A protein and the small-molecule ligand that binds it are described below.
Small molecule (SMILES): CO[C@](c1ccc(Cl)cc1)(c1ccc2c(c1)c(-c1c(F)cccc1F)cc(=O)n2C)c1cncn1C

Sequence of chain 1.A:
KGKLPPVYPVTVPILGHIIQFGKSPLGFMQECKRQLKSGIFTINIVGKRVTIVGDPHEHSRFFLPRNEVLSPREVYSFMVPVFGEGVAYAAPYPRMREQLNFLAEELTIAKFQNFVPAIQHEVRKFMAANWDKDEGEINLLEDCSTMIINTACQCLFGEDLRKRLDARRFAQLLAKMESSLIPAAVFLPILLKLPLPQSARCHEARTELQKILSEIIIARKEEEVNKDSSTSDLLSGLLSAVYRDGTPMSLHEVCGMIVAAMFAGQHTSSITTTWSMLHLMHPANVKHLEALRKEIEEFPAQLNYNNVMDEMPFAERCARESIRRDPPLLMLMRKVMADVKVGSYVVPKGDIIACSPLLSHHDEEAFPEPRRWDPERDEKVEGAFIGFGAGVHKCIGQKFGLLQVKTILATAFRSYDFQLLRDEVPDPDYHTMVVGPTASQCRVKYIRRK

Binding-site contacts:
Ligand atom CAB contacts residue THR268 of chain 1.A at 3.9 Å.
Ligand atom CAP contacts residue HEM1 of chain 1.E at 3.0 Å.
Ligand atom FAF contacts residue MET79 of chain 1.A at 3.0 Å.
Ligand atom CBG contacts residue LEU329 of chain 1.A at 3.9 Å (hydrophobic).
Ligand atom CAC contacts residue TYR76 of chain 1.A at 3.6 Å (hydrophobic).
Ligand atom NBH contacts residue ALA264 of chain 1.A at 3.4 Å (h-bond).
Ligand atom CAI contacts residue VAL434 of chain 1.A at 3.9 Å (hydrophobic).
Ligand atom CAX contacts residue VAL434 of chain 1.A at 3.6 Å (hydrophobic).
Ligand atom NBI contacts residue LEU329 of chain 1.A at 3.9 Å.
Ligand atom CAJ contacts residue LEU181 of chain 1.A at 3.6 Å (hydrophobic).
Ligand atom CAB contacts residue LEU329 of chain 1.A at 3.8 Å (hydrophobic).
Ligand atom CAA contacts residue PHE263 of chain 1.A at 3.8 Å (hydrophobic).
Ligand atom NAU contacts residue ALA264 of chain 1.A at 3.8 Å.
Ligand atom FAF contacts residue PHE78 of chain 1.A at 3.2 Å.
Ligand atom CAP contacts residue ALA264 of chain 1.A at 3.7 Å (hydrophobic).
Ligand atom NAU contacts residue HEM1 of chain 1.E at 2.0 Å.
Ligand atom CAL contacts residue TYR89 of chain 1.A at 3.9 Å (hydrophobic).
Ligand atom CAJ contacts residue PHE263 of chain 1.A at 3.8 Å (hydrophobic).
Ligand atom CAW contacts residue PHE83 of chain 1.A at 3.9 Å (hydrophobic).
Ligand atom CAY contacts residue MET79 of chain 1.A at 3.6 Å (hydrophobic).
Ligand atom CAB contacts residue ALA264 of chain 1.A at 3.3 Å (hydrophobic).
Ligand atom CAQ contacts residue TYR76 of chain 1.A at 3.1 Å (hydrophobic).
Ligand atom CAY contacts residue MET433 of chain 1.A at 3.3 Å (hydrophobic).
Ligand atom CAC contacts residue MET331 of chain 1.A at 3.8 Å (hydrophobic).
Ligand atom CAR contacts residue HEM1 of chain 1.E at 3.0 Å.
Ligand atom OAV contacts residue ALA264 of chain 1.A at 3.5 Å.
Ligand atom CAK contacts residue HEM1 of chain 1.E at 3.8 Å.
Ligand atom CAO contacts residue TYR76 of chain 1.A at 3.7 Å (hydrophobic).
Ligand atom CAH contacts residue PHE263 of chain 1.A at 3.4 Å (hydrophobic).
Ligand atom FAF contacts residue MET433 of chain 1.A at 3.0 Å.
Ligand atom CAJ contacts residue MET433 of chain 1.A at 3.7 Å (hydrophobic).
Ligand atom CBC contacts residue MET433 of chain 1.A at 3.9 Å (hydrophobic).
Ligand atom CBG contacts residue TYR76 of chain 1.A at 3.8 Å (hydrophobic).
Ligand atom CAR contacts residue ALA264 of chain 1.A at 3.3 Å (hydrophobic).
Ligand atom CAN contacts residue TYR76 of chain 1.A at 3.7 Å (hydrophobic).
Ligand atom FAE contacts residue VAL434 of chain 1.A at 2.8 Å.
Ligand atom CBD contacts residue ALA264 of chain 1.A at 3.7 Å (hydrophobic).
Ligand atom CAA contacts residue MET79 of chain 1.A at 3.8 Å (hydrophobic).
Ligand atom CAM contacts residue ALA264 of chain 1.A at 3.9 Å (hydrophobic).
Ligand atom CAS contacts residue MET433 of chain 1.A at 3.6 Å (hydrophobic).